Binding-site contacts:
Ligand atom C1 contacts residue ASN177 of chain 1.I at 1.4 Å.
Ligand atom C5 contacts residue ARG172 of chain 1.I at 3.8 Å.
Ligand atom C7 contacts residue ASN177 of chain 1.I at 3.7 Å.
Ligand atom C5 contacts residue ASN177 of chain 1.I at 3.6 Å.
Ligand atom O5 contacts residue ARG172 of chain 1.I at 3.3 Å (salt-bridge).
Ligand atom C1 contacts residue ARG172 of chain 1.I at 4.2 Å.
Ligand atom C4 contacts residue ASN177 of chain 1.I at 4.2 Å.
Ligand atom C8 contacts residue VAL155 of chain 1.I at 4.0 Å (hydrophobic).
Ligand atom C7 contacts residue THR178 of chain 1.I at 4.2 Å.
Ligand atom O5 contacts residue ASN177 of chain 1.I at 2.4 Å (h-bond).
Ligand atom C2 contacts residue ASN177 of chain 1.I at 2.5 Å.
Ligand atom C8 contacts residue ASN177 of chain 1.I at 4.1 Å.
Ligand atom N2 contacts residue ASN177 of chain 1.I at 2.9 Å (h-bond).
Ligand atom C6 contacts residue VAL155 of chain 1.I at 3.6 Å (hydrophobic).
Ligand atom C6 contacts residue ARG172 of chain 1.I at 3.6 Å.
Ligand atom N2 contacts residue THR178 of chain 1.I at 3.7 Å.
Ligand atom O7 contacts residue ASN177 of chain 1.I at 4.1 Å.
Ligand atom O6 contacts residue ARG172 of chain 1.I at 3.3 Å (salt-bridge).
Ligand atom C3 contacts residue ASN177 of chain 1.I at 3.8 Å.
Ligand atom C8 contacts residue THR178 of chain 1.I at 3.7 Å.
Ligand atom O6 contacts residue VAL155 of chain 1.I at 4.0 Å.

Sequence of chain 1.I:
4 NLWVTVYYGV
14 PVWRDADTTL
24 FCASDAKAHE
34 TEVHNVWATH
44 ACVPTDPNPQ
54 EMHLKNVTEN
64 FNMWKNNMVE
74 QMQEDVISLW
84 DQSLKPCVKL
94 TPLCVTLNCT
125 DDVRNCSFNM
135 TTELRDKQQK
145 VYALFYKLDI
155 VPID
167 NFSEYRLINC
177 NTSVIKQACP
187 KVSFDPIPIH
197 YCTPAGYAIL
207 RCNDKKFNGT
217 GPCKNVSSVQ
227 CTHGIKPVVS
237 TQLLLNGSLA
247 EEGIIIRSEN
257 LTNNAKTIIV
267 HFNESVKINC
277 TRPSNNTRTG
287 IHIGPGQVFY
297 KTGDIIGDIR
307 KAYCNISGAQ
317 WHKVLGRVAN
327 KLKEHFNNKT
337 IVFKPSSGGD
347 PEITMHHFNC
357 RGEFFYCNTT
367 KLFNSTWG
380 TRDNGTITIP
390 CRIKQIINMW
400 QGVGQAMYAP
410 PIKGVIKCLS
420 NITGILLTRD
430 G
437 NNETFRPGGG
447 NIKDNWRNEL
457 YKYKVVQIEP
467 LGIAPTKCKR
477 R

A protein and the small-molecule ligand that binds it are described below.
Small molecule (SMILES): CC(=O)N[C@H]1[C@H](O[C@H]2[C@H](O)[C@@H](NC(C)=O)CO[C@@H]2CO)O[C@H](CO)[C@@H](O)[C@@H]1O